Sequence of chain 1.B:
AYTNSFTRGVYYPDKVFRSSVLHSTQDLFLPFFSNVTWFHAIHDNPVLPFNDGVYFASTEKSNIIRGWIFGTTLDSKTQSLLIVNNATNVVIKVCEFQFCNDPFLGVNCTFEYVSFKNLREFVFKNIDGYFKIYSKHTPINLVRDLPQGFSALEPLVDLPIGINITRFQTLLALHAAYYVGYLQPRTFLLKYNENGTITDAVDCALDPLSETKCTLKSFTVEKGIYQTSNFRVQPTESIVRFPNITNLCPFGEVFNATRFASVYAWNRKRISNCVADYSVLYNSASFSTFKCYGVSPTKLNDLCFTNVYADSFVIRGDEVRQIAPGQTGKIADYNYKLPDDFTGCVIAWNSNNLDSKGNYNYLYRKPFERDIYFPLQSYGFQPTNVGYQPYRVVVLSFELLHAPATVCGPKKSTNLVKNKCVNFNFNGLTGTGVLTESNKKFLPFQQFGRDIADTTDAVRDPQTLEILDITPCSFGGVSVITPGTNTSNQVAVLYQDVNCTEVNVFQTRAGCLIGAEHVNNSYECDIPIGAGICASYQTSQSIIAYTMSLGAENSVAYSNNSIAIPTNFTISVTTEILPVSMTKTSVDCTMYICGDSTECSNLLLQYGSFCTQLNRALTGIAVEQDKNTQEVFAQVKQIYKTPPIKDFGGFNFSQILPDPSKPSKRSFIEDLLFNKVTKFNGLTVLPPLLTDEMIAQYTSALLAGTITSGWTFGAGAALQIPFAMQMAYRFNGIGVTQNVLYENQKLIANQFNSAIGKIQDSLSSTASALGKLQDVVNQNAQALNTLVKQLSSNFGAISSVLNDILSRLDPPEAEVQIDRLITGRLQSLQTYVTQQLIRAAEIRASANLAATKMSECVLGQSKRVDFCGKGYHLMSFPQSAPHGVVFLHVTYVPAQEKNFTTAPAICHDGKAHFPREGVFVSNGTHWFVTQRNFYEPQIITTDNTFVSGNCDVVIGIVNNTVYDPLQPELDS

This protein binds this small molecule.
Small molecule (SMILES): CC(=O)N[C@@H]1[C@@H](O)[C@H](O)[C@@H](CO)O[C@H]1O

Binding-site contacts:
Ligand atom O7 contacts residue ASN709 of chain 1.B at 3.3 Å (h-bond).
Ligand atom C1 contacts residue ASN709 of chain 1.B at 1.4 Å.
Ligand atom C3 contacts residue ASN709 of chain 1.B at 3.8 Å.
Ligand atom C5 contacts residue ASN709 of chain 1.B at 3.7 Å.
Ligand atom C4 contacts residue ASN709 of chain 1.B at 4.2 Å.
Ligand atom O5 contacts residue ASN709 of chain 1.B at 2.4 Å (h-bond).
Ligand atom C8 contacts residue GLY1131 of chain 1.B at 3.6 Å.
Ligand atom C2 contacts residue ASN709 of chain 1.B at 2.5 Å.
Ligand atom C7 contacts residue ASN709 of chain 1.B at 3.3 Å.
Ligand atom C8 contacts residue ASN709 of chain 1.B at 4.4 Å.
Ligand atom N2 contacts residue ASN709 of chain 1.B at 2.9 Å (h-bond).